Sequence of chain 1.F:
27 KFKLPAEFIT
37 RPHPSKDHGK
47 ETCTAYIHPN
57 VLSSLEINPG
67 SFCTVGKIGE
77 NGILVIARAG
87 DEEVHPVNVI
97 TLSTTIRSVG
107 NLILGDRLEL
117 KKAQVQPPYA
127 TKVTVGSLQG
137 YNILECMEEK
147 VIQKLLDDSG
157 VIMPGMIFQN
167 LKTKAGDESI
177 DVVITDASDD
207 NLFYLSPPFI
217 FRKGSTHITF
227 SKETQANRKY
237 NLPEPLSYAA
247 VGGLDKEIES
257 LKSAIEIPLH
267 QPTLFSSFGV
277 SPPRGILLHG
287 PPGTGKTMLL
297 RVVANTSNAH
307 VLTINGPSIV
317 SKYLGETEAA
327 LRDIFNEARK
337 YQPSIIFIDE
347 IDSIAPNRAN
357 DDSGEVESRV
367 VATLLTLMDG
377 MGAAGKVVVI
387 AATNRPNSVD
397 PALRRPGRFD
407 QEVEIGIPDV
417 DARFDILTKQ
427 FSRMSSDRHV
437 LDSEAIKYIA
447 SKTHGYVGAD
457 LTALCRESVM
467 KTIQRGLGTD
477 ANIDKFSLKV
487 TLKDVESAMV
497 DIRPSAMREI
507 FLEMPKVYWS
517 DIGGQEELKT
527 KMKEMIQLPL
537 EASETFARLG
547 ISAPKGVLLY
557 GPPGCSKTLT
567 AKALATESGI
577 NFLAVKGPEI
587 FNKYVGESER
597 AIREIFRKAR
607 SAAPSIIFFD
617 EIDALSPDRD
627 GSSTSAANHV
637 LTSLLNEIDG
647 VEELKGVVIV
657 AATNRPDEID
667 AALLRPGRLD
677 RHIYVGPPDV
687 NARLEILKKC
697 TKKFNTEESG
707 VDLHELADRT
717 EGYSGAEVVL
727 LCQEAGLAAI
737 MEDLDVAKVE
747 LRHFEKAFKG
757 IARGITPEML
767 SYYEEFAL

Sequence of chain 1.A:
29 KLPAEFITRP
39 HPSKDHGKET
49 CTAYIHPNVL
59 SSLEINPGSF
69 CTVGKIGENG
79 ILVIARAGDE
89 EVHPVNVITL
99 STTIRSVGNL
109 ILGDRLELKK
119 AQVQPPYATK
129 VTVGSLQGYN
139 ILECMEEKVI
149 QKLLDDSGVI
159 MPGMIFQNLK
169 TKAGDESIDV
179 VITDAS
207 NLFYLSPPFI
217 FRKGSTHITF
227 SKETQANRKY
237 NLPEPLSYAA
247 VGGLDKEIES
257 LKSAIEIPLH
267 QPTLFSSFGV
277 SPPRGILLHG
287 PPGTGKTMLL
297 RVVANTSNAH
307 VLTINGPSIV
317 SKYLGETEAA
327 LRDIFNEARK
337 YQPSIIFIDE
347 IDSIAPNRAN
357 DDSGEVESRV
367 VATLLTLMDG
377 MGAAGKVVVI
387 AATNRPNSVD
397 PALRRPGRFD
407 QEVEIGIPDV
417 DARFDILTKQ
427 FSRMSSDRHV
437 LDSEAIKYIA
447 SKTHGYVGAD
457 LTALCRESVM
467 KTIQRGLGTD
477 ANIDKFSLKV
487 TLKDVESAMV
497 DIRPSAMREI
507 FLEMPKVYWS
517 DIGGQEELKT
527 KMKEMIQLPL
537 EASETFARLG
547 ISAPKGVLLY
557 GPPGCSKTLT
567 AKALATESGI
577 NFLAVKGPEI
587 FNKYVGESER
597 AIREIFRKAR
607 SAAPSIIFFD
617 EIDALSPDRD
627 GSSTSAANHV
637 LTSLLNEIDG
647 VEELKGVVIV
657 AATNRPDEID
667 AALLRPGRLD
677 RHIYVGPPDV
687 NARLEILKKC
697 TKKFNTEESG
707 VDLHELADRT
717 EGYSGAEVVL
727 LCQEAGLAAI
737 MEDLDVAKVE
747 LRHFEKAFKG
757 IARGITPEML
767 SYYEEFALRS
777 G

This small molecule binds to this protein.
Small molecule (SMILES): Nc1ncnc2c1ncn2[C@@H]1O[C@H](COP(=O)(O)OP(=O)(O)OP(O)(O)=S)[C@@H](O)[C@H]1O

Binding-site contacts:
Ligand atom C8 contacts residue THR458 of chain 1.F at 3.6 Å.
Ligand atom PG contacts residue ASN390 of chain 1.F at 3.5 Å.
Ligand atom O2B contacts residue GLY289 of chain 1.F at 3.4 Å (h-bond).
Ligand atom N1 contacts residue ILE422 of chain 1.F at 3.3 Å.
Ligand atom PB contacts residue GLY289 of chain 1.F at 3.5 Å.
Ligand atom O3B contacts residue PRO288 of chain 1.F at 3.9 Å.
Ligand atom PG contacts residue LYS292 of chain 1.F at 3.8 Å.
Ligand atom O3B contacts residue GLY289 of chain 1.F at 2.9 Å (h-bond).
Ligand atom O3B contacts residue ASN390 of chain 1.F at 3.8 Å.
Ligand atom O2G contacts residue LYS292 of chain 1.F at 3.0 Å (salt-bridge).
Ligand atom O3B contacts residue LYS292 of chain 1.F at 3.2 Å (salt-bridge).
Ligand atom O2A contacts residue MET294 of chain 1.F at 3.2 Å (h-bond).
Ligand atom N9 contacts residue THR458 of chain 1.F at 3.5 Å (h-bond).
Ligand atom O2A contacts residue THR293 of chain 1.F at 3.2 Å (h-bond).
Ligand atom N6 contacts residue VAL247 of chain 1.F at 3.4 Å.
Ligand atom O2B contacts residue LYS292 of chain 1.F at 2.9 Å (salt-bridge).
Ligand atom O3G contacts residue ASN390 of chain 1.F at 2.7 Å (h-bond).
Ligand atom N6 contacts residue GLY248 of chain 1.F at 3.0 Å (h-bond).
Ligand atom O2B contacts residue GLY291 of chain 1.F at 3.0 Å (h-bond).
Ligand atom O1A contacts residue THR293 of chain 1.F at 3.3 Å.
Ligand atom O2A contacts residue LYS292 of chain 1.F at 3.4 Å (salt-bridge).
Ligand atom N6 contacts residue ALA246 of chain 1.F at 3.0 Å (h-bond).
Ligand atom O1B contacts residue LYS292 of chain 1.F at 3.4 Å.
Ligand atom C5' contacts residue GLY289 of chain 1.F at 3.6 Å.
Ligand atom O4' contacts residue ALA455 of chain 1.F at 3.8 Å.
Ligand atom C2 contacts residue THR290 of chain 1.F at 3.4 Å.
Ligand atom C1' contacts residue THR458 of chain 1.F at 3.4 Å.
Ligand atom PB contacts residue LYS292 of chain 1.F at 3.5 Å.
Ligand atom S1G contacts residue THR293 of chain 1.F at 3.4 Å (h-bond).
Ligand atom C2' contacts residue MET294 of chain 1.F at 3.6 Å (hydrophobic).
Ligand atom O1B contacts residue THR293 of chain 1.F at 2.6 Å (h-bond).
Ligand atom O3A contacts residue GLY289 of chain 1.F at 3.2 Å.
Ligand atom O2A contacts residue GLY291 of chain 1.F at 3.2 Å.
Ligand atom C5 contacts residue MET294 of chain 1.F at 3.8 Å (hydrophobic).
Ligand atom C6 contacts residue ILE422 of chain 1.F at 3.5 Å (hydrophobic).
Ligand atom O2G contacts residue ASN390 of chain 1.F at 2.8 Å (h-bond).
Ligand atom N6 contacts residue ILE422 of chain 1.F at 3.4 Å.
Ligand atom O2B contacts residue THR290 of chain 1.F at 3.1 Å (h-bond).
Ligand atom O2' contacts residue MET294 of chain 1.F at 3.6 Å.
Ligand atom C4 contacts residue MET294 of chain 1.F at 3.8 Å (hydrophobic).